The protein below binds the small molecule below.
Small molecule (SMILES): CCNC(=O)c1ccc(Nc2nccc(N3C[C@@H]4C[C@H]3CN4C(=O)CC#N)n2)cc1

Sequence of chain 1.A:
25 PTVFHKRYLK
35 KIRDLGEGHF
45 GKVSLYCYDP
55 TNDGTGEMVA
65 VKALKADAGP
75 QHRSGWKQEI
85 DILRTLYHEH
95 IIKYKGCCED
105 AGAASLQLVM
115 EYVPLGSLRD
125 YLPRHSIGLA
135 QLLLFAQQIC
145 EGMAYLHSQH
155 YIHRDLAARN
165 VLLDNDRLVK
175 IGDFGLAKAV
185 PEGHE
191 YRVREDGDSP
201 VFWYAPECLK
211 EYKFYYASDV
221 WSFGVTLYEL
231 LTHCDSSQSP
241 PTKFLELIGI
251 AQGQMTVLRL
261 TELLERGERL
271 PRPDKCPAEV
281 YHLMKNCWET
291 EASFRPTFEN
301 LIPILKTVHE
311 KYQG

Binding-site contacts:
Ligand atom N7 contacts residue LYS46 of chain 1.A at 3.5 Å (salt-bridge).
Ligand atom C2 contacts residue LEU166 of chain 1.A at 3.6 Å (hydrophobic).
Ligand atom C17 contacts residue VAL47 of chain 1.A at 3.4 Å (hydrophobic).
Ligand atom O2 contacts residue GLU41 of chain 1.A at 3.3 Å (salt-bridge).
Ligand atom C19 contacts residue ASP177 of chain 1.A at 3.6 Å.
Ligand atom C1 contacts residue LEU39 of chain 1.A at 3.7 Å (hydrophobic).
Ligand atom C12 contacts residue GLY120 of chain 1.A at 3.7 Å.
Ligand atom N6 contacts residue ASP124 of chain 1.A at 3.7 Å.
Ligand atom C4 contacts residue ALA64 of chain 1.A at 3.5 Å (hydrophobic).
Ligand atom C10 contacts residue VAL117 of chain 1.A at 3.2 Å (hydrophobic).
Ligand atom N5 contacts residue VAL117 of chain 1.A at 2.8 Å (h-bond).
Ligand atom C4 contacts residue LEU166 of chain 1.A at 3.7 Å (hydrophobic).
Ligand atom N7 contacts residue GLY45 of chain 1.A at 3.2 Å.
Ligand atom C10 contacts residue GLY120 of chain 1.A at 3.5 Å.
Ligand atom C5 contacts residue GLY176 of chain 1.A at 3.5 Å.
Ligand atom O2 contacts residue GLY40 of chain 1.A at 3.0 Å.
Ligand atom C1 contacts residue VAL117 of chain 1.A at 3.6 Å (hydrophobic).
Ligand atom C3 contacts residue ILE96 of chain 1.A at 3.7 Å (hydrophobic).
Ligand atom N5 contacts residue TYR116 of chain 1.A at 3.6 Å.
Ligand atom C19 contacts residue GLY42 of chain 1.A at 3.4 Å.
Ligand atom C11 contacts residue PRO118 of chain 1.A at 3.7 Å (hydrophobic).
Ligand atom C15 contacts residue ASP124 of chain 1.A at 3.5 Å.
Ligand atom C4 contacts residue ILE96 of chain 1.A at 3.6 Å (hydrophobic).
Ligand atom N7 contacts residue GLY42 of chain 1.A at 3.0 Å (h-bond).
Ligand atom C9 contacts residue VAL117 of chain 1.A at 3.4 Å (hydrophobic).
Ligand atom N2 contacts residue VAL117 of chain 1.A at 3.0 Å (h-bond).
Ligand atom C13 contacts residue ASP124 of chain 1.A at 3.4 Å.
Ligand atom C10 contacts residue PRO118 of chain 1.A at 3.6 Å (hydrophobic).
Ligand atom C4 contacts residue GLU115 of chain 1.A at 3.6 Å.
Ligand atom C3 contacts residue LEU166 of chain 1.A at 3.4 Å (hydrophobic).
Ligand atom C19 contacts residue VAL47 of chain 1.A at 3.5 Å (hydrophobic).
Ligand atom N7 contacts residue LYS66 of chain 1.A at 3.5 Å.
Ligand atom C18 contacts residue VAL47 of chain 1.A at 3.5 Å (hydrophobic).
Ligand atom O2 contacts residue VAL47 of chain 1.A at 3.5 Å.
Ligand atom C18 contacts residue ASP177 of chain 1.A at 3.1 Å.
Ligand atom C16 contacts residue ARG163 of chain 1.A at 3.7 Å.
Ligand atom C9 contacts residue GLY120 of chain 1.A at 3.6 Å.
Ligand atom C10 contacts residue TYR116 of chain 1.A at 3.7 Å (hydrophobic).
Ligand atom C12 contacts residue ASP124 of chain 1.A at 3.7 Å.
Ligand atom C11 contacts residue GLY120 of chain 1.A at 3.6 Å.